Binding-site contacts:
Ligand atom C6 contacts residue THR46 of chain 1.A at 3.9 Å.
Ligand atom C2 contacts residue GLY285 of chain 1.A at 4.1 Å.
Ligand atom C3 contacts residue ARG356 of chain 1.A at 4.0 Å.
Ligand atom O6 contacts residue GLU230 of chain 1.A at 2.7 Å (salt-bridge).
Ligand atom C3 contacts residue EDO1 of chain 1.G at 3.6 Å.
Ligand atom O6 contacts residue TYR173 of chain 1.A at 3.5 Å.
Ligand atom C5 contacts residue THR46 of chain 1.A at 4.0 Å.
Ligand atom C2 contacts residue TRP248 of chain 1.A at 3.9 Å (hydrophobic).
Ligand atom C1 contacts residue EDO1 of chain 1.G at 3.9 Å.
Ligand atom O5 contacts residue GLU230 of chain 1.A at 3.3 Å (salt-bridge).
Ligand atom O1 contacts residue EDO1 of chain 1.G at 2.9 Å.
Ligand atom C1 contacts residue TRP248 of chain 1.A at 3.5 Å (hydrophobic).
Ligand atom O4 contacts residue ASP70 of chain 1.A at 2.6 Å (salt-bridge).
Ligand atom C6 contacts residue GLU230 of chain 1.A at 3.5 Å.
Ligand atom O2 contacts residue EDO1 of chain 1.G at 2.9 Å.
Ligand atom C2 contacts residue ASP118 of chain 1.A at 3.4 Å.
Ligand atom O3 contacts residue ARG356 of chain 1.A at 3.0 Å (salt-bridge).
Ligand atom C6 contacts residue CYS178 of chain 1.A at 4.0 Å (hydrophobic).
Ligand atom O3 contacts residue VAL71 of chain 1.A at 4.0 Å.
Ligand atom O3 contacts residue GLY285 of chain 1.A at 3.1 Å.
Ligand atom C4 contacts residue TRP248 of chain 1.A at 4.1 Å (hydrophobic).
Ligand atom O3 contacts residue GLY286 of chain 1.A at 3.1 Å (h-bond).
Ligand atom O6 contacts residue GLY175 of chain 1.A at 3.4 Å.
Ligand atom O2 contacts residue GLY286 of chain 1.A at 3.0 Å (h-bond).
Ligand atom C3 contacts residue GLY286 of chain 1.A at 4.0 Å.
Ligand atom C3 contacts residue ASP70 of chain 1.A at 3.3 Å.
Ligand atom O3 contacts residue ASP70 of chain 1.A at 2.6 Å (salt-bridge).
Ligand atom C2 contacts residue GLY286 of chain 1.A at 3.8 Å.
Ligand atom C2 contacts residue EDO1 of chain 1.G at 3.6 Å.
Ligand atom O4 contacts residue ARG356 of chain 1.A at 2.9 Å (salt-bridge).
Ligand atom C4 contacts residue ASP70 of chain 1.A at 3.6 Å.
Ligand atom O2 contacts residue GLY285 of chain 1.A at 3.9 Å.
Ligand atom O4 contacts residue GLU174 of chain 1.A at 3.7 Å.
Ligand atom C4 contacts residue ARG356 of chain 1.A at 3.7 Å.
Ligand atom O2 contacts residue ASP118 of chain 1.A at 2.7 Å (salt-bridge).
Ligand atom O4 contacts residue THR46 of chain 1.A at 3.6 Å.
Ligand atom C5 contacts residue GLU230 of chain 1.A at 4.0 Å.
Ligand atom O5 contacts residue TRP248 of chain 1.A at 3.1 Å (h-bond).
Ligand atom C1 contacts residue ASP118 of chain 1.A at 3.8 Å.
Ligand atom C6 contacts residue GLY175 of chain 1.A at 3.6 Å.

This protein binds this small molecule.
Small molecule (SMILES): OC[C@H]1O[C@H](O)[C@H](O)[C@@H](O)[C@@H]1O

Sequence of chain 1.A:
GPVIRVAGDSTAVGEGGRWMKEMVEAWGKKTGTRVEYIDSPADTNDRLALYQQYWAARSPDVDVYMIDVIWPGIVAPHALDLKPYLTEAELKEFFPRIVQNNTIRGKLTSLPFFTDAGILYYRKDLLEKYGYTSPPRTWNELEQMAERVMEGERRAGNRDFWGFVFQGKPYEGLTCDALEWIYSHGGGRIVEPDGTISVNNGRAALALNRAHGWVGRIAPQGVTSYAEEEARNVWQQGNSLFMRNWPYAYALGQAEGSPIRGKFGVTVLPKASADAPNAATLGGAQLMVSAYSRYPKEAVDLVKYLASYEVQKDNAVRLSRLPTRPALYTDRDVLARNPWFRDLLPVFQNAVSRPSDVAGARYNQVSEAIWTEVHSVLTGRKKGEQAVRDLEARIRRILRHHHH